Sequence of chain 1.B:
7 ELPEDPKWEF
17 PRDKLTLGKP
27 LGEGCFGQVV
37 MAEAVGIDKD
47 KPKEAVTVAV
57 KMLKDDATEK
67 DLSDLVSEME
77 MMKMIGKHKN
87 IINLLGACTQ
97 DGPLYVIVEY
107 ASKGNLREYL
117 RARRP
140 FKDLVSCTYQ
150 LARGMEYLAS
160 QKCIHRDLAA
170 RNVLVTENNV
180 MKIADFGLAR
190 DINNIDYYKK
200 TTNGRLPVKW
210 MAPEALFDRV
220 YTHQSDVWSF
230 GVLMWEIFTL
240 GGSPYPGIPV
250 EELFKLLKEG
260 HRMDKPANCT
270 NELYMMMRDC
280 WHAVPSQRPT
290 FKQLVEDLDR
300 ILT

This protein binds this small molecule.
Small molecule (SMILES): Oc1ccc(-c2ccc3c(-c4ccc(N5CC[NH2+]CC5)cc4)n[nH]c3c2)cc1

Binding-site contacts:
Ligand atom C19 contacts residue GLU74 of chain 1.B at 3.2 Å.
Ligand atom O1 contacts residue ASP184 of chain 1.B at 3.2 Å (salt-bridge).
Ligand atom C4 contacts residue LEU173 of chain 1.B at 3.8 Å (hydrophobic).
Ligand atom C5 contacts residue LEU173 of chain 1.B at 3.9 Å (hydrophobic).
Ligand atom N2 contacts residue GLU105 of chain 1.B at 3.0 Å (salt-bridge).
Ligand atom N1 contacts residue ALA107 of chain 1.B at 3.2 Å (h-bond).
Ligand atom C10 contacts residue TYR106 of chain 1.B at 3.5 Å (hydrophobic).
Ligand atom O1 contacts residue GLU74 of chain 1.B at 2.5 Å (salt-bridge).
Ligand atom C7 contacts residue ALA55 of chain 1.B at 3.5 Å (hydrophobic).
Ligand atom N1 contacts residue GLU105 of chain 1.B at 3.8 Å.
Ligand atom C2 contacts residue LEU173 of chain 1.B at 4.0 Å (hydrophobic).
Ligand atom C1 contacts residue ALA55 of chain 1.B at 3.9 Å (hydrophobic).
Ligand atom C9 contacts residue SER108 of chain 1.B at 3.5 Å.
Ligand atom N1 contacts residue ALA55 of chain 1.B at 3.9 Å.
Ligand atom C15 contacts residue SER108 of chain 1.B at 3.2 Å.
Ligand atom N2 contacts residue TYR106 of chain 1.B at 3.9 Å.
Ligand atom C18 contacts residue GLU74 of chain 1.B at 3.2 Å.
Ligand atom C13 contacts residue GLY110 of chain 1.B at 3.7 Å.
Ligand atom C10 contacts residue ALA107 of chain 1.B at 3.0 Å (hydrophobic).
Ligand atom C5 contacts residue LEU27 of chain 1.B at 3.9 Å (hydrophobic).
Ligand atom C7 contacts residue LEU173 of chain 1.B at 3.3 Å (hydrophobic).
Ligand atom C18 contacts residue LYS57 of chain 1.B at 3.5 Å.
Ligand atom N2 contacts residue LEU173 of chain 1.B at 3.6 Å.
Ligand atom C23 contacts residue LYS57 of chain 1.B at 3.9 Å.
Ligand atom C1 contacts residue VAL104 of chain 1.B at 3.8 Å (hydrophobic).
Ligand atom C1 contacts residue LEU173 of chain 1.B at 3.6 Å (hydrophobic).
Ligand atom C22 contacts residue VAL35 of chain 1.B at 3.7 Å (hydrophobic).
Ligand atom O1 contacts residue LYS57 of chain 1.B at 2.9 Å (salt-bridge).
Ligand atom C8 contacts residue GLY110 of chain 1.B at 3.7 Å.
Ligand atom C9 contacts residue TYR106 of chain 1.B at 3.8 Å (hydrophobic).
Ligand atom C18 contacts residue ASP184 of chain 1.B at 3.9 Å.
Ligand atom C11 contacts residue LEU27 of chain 1.B at 3.9 Å (hydrophobic).
Ligand atom C8 contacts residue SER108 of chain 1.B at 3.9 Å.
Ligand atom C9 contacts residue ALA107 of chain 1.B at 3.2 Å (hydrophobic).
Ligand atom C11 contacts residue ALA107 of chain 1.B at 3.9 Å (hydrophobic).
Ligand atom C12 contacts residue LEU27 of chain 1.B at 3.9 Å (hydrophobic).
Ligand atom N3 contacts residue SER108 of chain 1.B at 3.6 Å.
Ligand atom C6 contacts residue LEU173 of chain 1.B at 3.4 Å (hydrophobic).
Ligand atom N1 contacts residue TYR106 of chain 1.B at 3.7 Å.
Ligand atom N2 contacts residue ALA55 of chain 1.B at 3.2 Å.